Sequence of chain 2.A:
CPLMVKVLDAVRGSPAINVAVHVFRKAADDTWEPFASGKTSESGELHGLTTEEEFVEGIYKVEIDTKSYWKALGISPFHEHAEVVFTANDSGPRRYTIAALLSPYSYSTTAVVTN

Binding-site contacts:
Ligand atom C10 contacts residue 3CA1 of chain 2.C at 0.1 Å.
Ligand atom CL1 contacts residue LYS15 of chain 2.A at 3.2 Å.
Ligand atom C7 contacts residue 3CA1 of chain 2.C at 0.1 Å.
Ligand atom CL contacts residue 3CA1 of chain 2.C at 2.1 Å.
Ligand atom C7 contacts residue ALA108 of chain 2.A at 3.7 Å (hydrophobic).
Ligand atom CL1 contacts residue LYS15 of chain 1.A at 3.6 Å.
Ligand atom O91 contacts residue THR119 of chain 2.A at 3.8 Å.
Ligand atom O10 contacts residue LEU110 of chain 1.A at 3.8 Å.
Ligand atom C12 contacts residue ALA108 of chain 1.A at 3.7 Å (hydrophobic).
Ligand atom O1 contacts residue LEU110 of chain 1.A at 3.7 Å.
Ligand atom C5 contacts residue LYS15 of chain 2.A at 2.9 Å.
Ligand atom O91 contacts residue ALA109 of chain 2.A at 3.2 Å (h-bond).
Ligand atom CL contacts residue LEU17 of chain 2.A at 3.5 Å.
Ligand atom C4 contacts residue LEU17 of chain 2.A at 3.7 Å (hydrophobic).
Ligand atom O1 contacts residue SER117 of chain 2.A at 3.4 Å.
Ligand atom O91 contacts residue 3CA1 of chain 2.C at 2.4 Å.
Ligand atom C11 contacts residue 3CA1 of chain 2.C at 0.1 Å.
Ligand atom C12 contacts residue 3CA1 of chain 2.C at 0.1 Å.
Ligand atom C13 contacts residue 3CA1 of chain 2.C at 0.2 Å.
Ligand atom C4 contacts residue 3CA1 of chain 2.C at 0.4 Å.
Ligand atom CL contacts residue ALA108 of chain 2.A at 3.5 Å.
Ligand atom O91 contacts residue THR118 of chain 2.A at 3.8 Å.
Ligand atom C8 contacts residue 3CA1 of chain 2.C at 0.1 Å.
Ligand atom O1 contacts residue 3CA1 of chain 2.C at 2.2 Å (h-bond).
Ligand atom C3 contacts residue 3CA1 of chain 2.C at 0.3 Å.
Ligand atom C6 contacts residue LYS15 of chain 2.A at 3.4 Å.
Ligand atom O10 contacts residue LEU110 of chain 2.A at 3.8 Å.
Ligand atom C6 contacts residue LYS15 of chain 1.A at 3.7 Å.
Ligand atom C2 contacts residue 3CA1 of chain 2.C at 0.4 Å.
Ligand atom CL1 contacts residue 3CA1 of chain 2.C at 0.5 Å.
Ligand atom O10 contacts residue 3CA1 of chain 2.C at 0.3 Å (h-bond).
Ligand atom C2 contacts residue LEU17 of chain 1.A at 3.7 Å (hydrophobic).
Ligand atom O91 contacts residue SER117 of chain 2.A at 3.4 Å (h-bond).
Ligand atom O91 contacts residue ALA108 of chain 2.A at 2.9 Å (h-bond).
Ligand atom O91 contacts residue LEU110 of chain 2.A at 3.4 Å (h-bond).
Ligand atom C5 contacts residue 3CA1 of chain 2.C at 0.4 Å.
Ligand atom C9 contacts residue 3CA1 of chain 2.C at 1.5 Å.
Ligand atom C1 contacts residue LYS15 of chain 1.A at 3.1 Å.
Ligand atom C1 contacts residue 3CA1 of chain 2.C at 0.4 Å.
Ligand atom C6 contacts residue 3CA1 of chain 2.C at 0.5 Å.

Sequence of chain 1.A:
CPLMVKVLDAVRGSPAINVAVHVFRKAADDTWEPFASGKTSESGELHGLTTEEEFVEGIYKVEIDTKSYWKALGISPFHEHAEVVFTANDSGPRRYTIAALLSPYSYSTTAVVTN

A small-molecule ligand and the protein it binds are described below.
Small molecule (SMILES): O=C(O)c1cc(-c2ccc(Cl)cc2Cl)ccc1O